A small-molecule ligand and the protein it binds are described below.
Small molecule (SMILES): CC[C@H](C)[C@H](NC(=O)[C@H](CCCCN)NC(=O)[C@@H](N)CC1=NC=NC1)C(=O)N[C@@H](CC(C)C)C(=O)N[C@@H](CC1=NC=NC1)C(=O)N[C@@H](CCCN=C(N)N)C(=O)N[C@@H](CC(C)C)C(=O)N[C@@H](CC(C)C)C(=O)N[C@H](C=O)CCC(N)=O

Sequence of chain 2.A:
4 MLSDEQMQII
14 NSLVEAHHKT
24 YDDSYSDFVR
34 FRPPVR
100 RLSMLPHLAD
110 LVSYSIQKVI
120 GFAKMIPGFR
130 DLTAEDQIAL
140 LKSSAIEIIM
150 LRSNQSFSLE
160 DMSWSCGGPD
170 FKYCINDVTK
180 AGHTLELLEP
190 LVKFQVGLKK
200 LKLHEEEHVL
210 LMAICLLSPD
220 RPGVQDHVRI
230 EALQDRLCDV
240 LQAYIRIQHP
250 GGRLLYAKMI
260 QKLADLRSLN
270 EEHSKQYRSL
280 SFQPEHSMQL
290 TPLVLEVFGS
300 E

Sequence of chain 1.A:
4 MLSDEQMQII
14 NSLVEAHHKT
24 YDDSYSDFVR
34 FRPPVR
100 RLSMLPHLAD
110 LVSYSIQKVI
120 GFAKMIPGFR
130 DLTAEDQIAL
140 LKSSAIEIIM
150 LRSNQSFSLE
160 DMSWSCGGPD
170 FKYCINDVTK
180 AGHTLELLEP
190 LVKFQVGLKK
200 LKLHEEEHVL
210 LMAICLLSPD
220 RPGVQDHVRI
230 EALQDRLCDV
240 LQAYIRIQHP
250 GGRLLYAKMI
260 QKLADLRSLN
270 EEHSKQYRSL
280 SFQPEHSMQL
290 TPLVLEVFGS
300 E

Binding-site contacts:
Ligand atom CD contacts residue GLU284 of chain 1.A at 2.3 Å.
Ligand atom CD1 contacts residue GLU295 of chain 2.A at 3.2 Å.
Ligand atom NZ contacts residue GLU295 of chain 2.A at 2.9 Å (salt-bridge).
Ligand atom NE2 contacts residue LYS141 of chain 2.A at 2.8 Å (salt-bridge).
Ligand atom NE2 contacts residue GLU300 of chain 2.A at 3.0 Å (salt-bridge).
Ligand atom NH1 contacts residue GLU284 of chain 1.A at 3.7 Å.
Ligand atom CG contacts residue PRO283 of chain 1.A at 3.8 Å (hydrophobic).
Ligand atom C contacts residue GLU295 of chain 2.A at 3.7 Å.
Ligand atom CD1 contacts residue ILE119 of chain 2.A at 3.5 Å (hydrophobic).
Ligand atom C contacts residue GLU295 of chain 2.A at 3.0 Å.
Ligand atom NE2 contacts residue ILE137 of chain 2.A at 3.3 Å.
Ligand atom CD2 contacts residue VAL296 of chain 2.A at 3.7 Å (hydrophobic).
Ligand atom N contacts residue GLU295 of chain 2.A at 2.8 Å (salt-bridge).
Ligand atom O contacts residue GLU295 of chain 2.A at 3.5 Å (salt-bridge).
Ligand atom CG2 contacts residue LEU292 of chain 2.A at 3.7 Å (hydrophobic).
Ligand atom N contacts residue GLU295 of chain 2.A at 3.3 Å (salt-bridge).
Ligand atom N contacts residue GLU295 of chain 2.A at 2.8 Å (salt-bridge).
Ligand atom OE1 contacts residue ARG129 of chain 2.A at 2.6 Å (salt-bridge).
Ligand atom CD1 contacts residue GLU295 of chain 2.A at 3.5 Å.
Ligand atom CB contacts residue ARG129 of chain 2.A at 3.5 Å.
Ligand atom CB contacts residue GLU295 of chain 2.A at 3.0 Å.
Ligand atom NE contacts residue GLU284 of chain 1.A at 3.2 Å (salt-bridge).
Ligand atom CE1 contacts residue ILE137 of chain 2.A at 3.3 Å (hydrophobic).
Ligand atom CG contacts residue GLU284 of chain 1.A at 3.5 Å.
Ligand atom CA contacts residue GLU295 of chain 2.A at 3.2 Å.
Ligand atom CD1 contacts residue LYS123 of chain 2.A at 3.5 Å.
Ligand atom CD2 contacts residue GLU300 of chain 2.A at 3.4 Å.
Ligand atom CD2 contacts residue LEU140 of chain 2.A at 3.7 Å (hydrophobic).
Ligand atom CG1 contacts residue GLU295 of chain 2.A at 3.2 Å.
Ligand atom CA contacts residue GLU295 of chain 2.A at 3.1 Å.
Ligand atom CE1 contacts residue LYS141 of chain 2.A at 3.2 Å.
Ligand atom N contacts residue GLU300 of chain 2.A at 3.4 Å (salt-bridge).
Ligand atom O contacts residue LYS123 of chain 2.A at 3.5 Å (salt-bridge).
Ligand atom CE1 contacts residue GLU300 of chain 2.A at 3.1 Å.
Ligand atom CE contacts residue GLU295 of chain 2.A at 3.0 Å.
Ligand atom CG contacts residue GLN136 of chain 2.A at 3.8 Å.
Ligand atom CG contacts residue ILE137 of chain 2.A at 3.8 Å (hydrophobic).
Ligand atom C contacts residue GLU295 of chain 2.A at 3.5 Å.
Ligand atom ND1 contacts residue ILE137 of chain 2.A at 3.3 Å.
Ligand atom CD contacts residue ARG129 of chain 2.A at 3.3 Å.